Binding-site contacts:
Ligand atom O1 contacts residue ARG99 of chain 1.B at 3.2 Å (salt-bridge).
Ligand atom O3 contacts residue TRP234 of chain 1.B at 3.2 Å.
Ligand atom F1 contacts residue GLY50 of chain 1.B at 3.1 Å.
Ligand atom C11 contacts residue ARG99 of chain 1.B at 3.7 Å.
Ligand atom C21 contacts residue HIS59 of chain 1.B at 3.6 Å.
Ligand atom O4 contacts residue ARG99 of chain 1.B at 3.2 Å (salt-bridge).
Ligand atom C6 contacts residue TRP234 of chain 1.B at 3.8 Å (hydrophobic).
Ligand atom O2 contacts residue PHE241 of chain 1.B at 3.4 Å.
Ligand atom C17 contacts residue HIS59 of chain 1.B at 3.4 Å.
Ligand atom F1 contacts residue LEU51 of chain 1.B at 3.8 Å.
Ligand atom O1 contacts residue ALA49 of chain 1.B at 3.8 Å.
Ligand atom O1 contacts residue GLY50 of chain 1.B at 3.5 Å.
Ligand atom C3 contacts residue ARG99 of chain 1.B at 3.6 Å.
Ligand atom O1 contacts residue TRP47 of chain 1.B at 2.8 Å (h-bond).
Ligand atom C15 contacts residue TRP234 of chain 1.B at 3.3 Å (hydrophobic).
Ligand atom C18 contacts residue HIS59 of chain 1.B at 3.8 Å.
Ligand atom C1 contacts residue SER35 of chain 1.B at 3.5 Å.
Ligand atom F1 contacts residue HIS59 of chain 1.B at 3.6 Å.
Ligand atom C4 contacts residue TYR111 of chain 1.B at 3.5 Å (hydrophobic).
Ligand atom C13 contacts residue ARG99 of chain 1.B at 3.3 Å.
Ligand atom O7 contacts residue LEU57 of chain 1.B at 3.7 Å.
Ligand atom O5 contacts residue SER52 of chain 1.B at 2.8 Å (h-bond).
Ligand atom C20 contacts residue ARG99 of chain 1.B at 3.2 Å.
Ligand atom C11 contacts residue TRP234 of chain 1.B at 3.7 Å (hydrophobic).
Ligand atom C1 contacts residue ARG99 of chain 1.B at 2.9 Å.
Ligand atom C16 contacts residue HIS59 of chain 1.B at 3.6 Å.
Ligand atom O1 contacts residue SER35 of chain 1.B at 2.8 Å (h-bond).
Ligand atom O5 contacts residue ARG99 of chain 1.B at 2.8 Å (salt-bridge).
Ligand atom C2 contacts residue SER35 of chain 1.B at 3.8 Å.
Ligand atom C5 contacts residue SER112 of chain 1.B at 3.4 Å.
Ligand atom C5 contacts residue TYR111 of chain 1.B at 3.6 Å (hydrophobic).
Ligand atom C6 contacts residue SER112 of chain 1.B at 3.5 Å.
Ligand atom C20 contacts residue SER52 of chain 1.B at 3.8 Å.
Ligand atom O2 contacts residue TYR111 of chain 1.B at 3.6 Å.
Ligand atom F2 contacts residue HIS109 of chain 1.B at 3.0 Å.
Ligand atom C1 contacts residue TRP47 of chain 1.B at 3.5 Å (hydrophobic).
Ligand atom F2 contacts residue GLY108 of chain 1.B at 3.5 Å.
Ligand atom C12 contacts residue ARG99 of chain 1.B at 3.7 Å.
Ligand atom C2 contacts residue ARG99 of chain 1.B at 3.3 Å.
Ligand atom F1 contacts residue ARG99 of chain 1.B at 3.8 Å.

The protein below binds the small molecule below.
Small molecule (SMILES): O=C(O)c1ccc(-c2c3cc(F)c(=O)cc-3oc3cc(O)c(F)cc23)c(C(=O)O)c1

Sequence of chain 1.B:
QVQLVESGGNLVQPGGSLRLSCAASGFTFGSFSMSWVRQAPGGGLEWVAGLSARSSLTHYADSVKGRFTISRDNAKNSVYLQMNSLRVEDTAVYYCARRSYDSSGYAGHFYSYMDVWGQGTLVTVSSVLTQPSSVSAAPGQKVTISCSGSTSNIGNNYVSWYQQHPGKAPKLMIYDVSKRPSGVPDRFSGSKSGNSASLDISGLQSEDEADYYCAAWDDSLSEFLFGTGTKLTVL